A small-molecule ligand and the protein it binds are described below.
Small molecule (SMILES): CCN(CC)c1ccc(C=O)cc1

Binding-site contacts:
Ligand atom C08 contacts residue VAL174 of chain 2.A at 3.8 Å (hydrophobic).
Ligand atom C12 contacts residue PHE170 of chain 2.A at 4.4 Å (hydrophobic).
Ligand atom C10 contacts residue VAL174 of chain 2.A at 4.3 Å (hydrophobic).
Ligand atom C09 contacts residue VAL174 of chain 2.A at 4.3 Å (hydrophobic).
Ligand atom C06 contacts residue GLU123 of chain 2.A at 3.9 Å.
Ligand atom C05 contacts residue VAL174 of chain 2.A at 3.8 Å (hydrophobic).
Ligand atom C10 contacts residue CYS304 of chain 2.A at 4.0 Å (hydrophobic).
Ligand atom C08 contacts residue PHE170 of chain 2.A at 4.1 Å (hydrophobic).
Ligand atom C11 contacts residue CYS304 of chain 2.A at 3.2 Å (hydrophobic).
Ligand atom C03 contacts residue ALA173 of chain 2.A at 3.9 Å (hydrophobic).
Ligand atom C07 contacts residue TRP177 of chain 2.A at 3.8 Å (hydrophobic).
Ligand atom O01 contacts residue ARG303 of chain 2.A at 4.0 Å.
Ligand atom C06 contacts residue ALA173 of chain 2.A at 4.2 Å (hydrophobic).
Ligand atom C13 contacts residue CYS304 of chain 2.A at 1.7 Å (hydrophobic).
Ligand atom N02 contacts residue VAL174 of chain 2.A at 4.0 Å.
Ligand atom C07 contacts residue VAL174 of chain 2.A at 4.3 Å (hydrophobic).
Ligand atom O01 contacts residue PHE170 of chain 2.A at 3.4 Å.
Ligand atom C04 contacts residue TRP177 of chain 2.A at 4.5 Å (hydrophobic).
Ligand atom O01 contacts residue CYS304 of chain 2.A at 2.5 Å (h-bond).
Ligand atom C13 contacts residue PHE170 of chain 2.A at 4.3 Å (hydrophobic).
Ligand atom C10 contacts residue PHE170 of chain 2.A at 3.5 Å (hydrophobic).
Ligand atom O01 contacts residue ASN169 of chain 2.A at 3.7 Å.
Ligand atom C12 contacts residue CYS304 of chain 2.A at 2.8 Å (hydrophobic).
Ligand atom C13 contacts residue THR305 of chain 2.A at 4.4 Å.
Ligand atom C03 contacts residue VAL174 of chain 2.A at 4.1 Å (hydrophobic).

Sequence of chain 2.A:
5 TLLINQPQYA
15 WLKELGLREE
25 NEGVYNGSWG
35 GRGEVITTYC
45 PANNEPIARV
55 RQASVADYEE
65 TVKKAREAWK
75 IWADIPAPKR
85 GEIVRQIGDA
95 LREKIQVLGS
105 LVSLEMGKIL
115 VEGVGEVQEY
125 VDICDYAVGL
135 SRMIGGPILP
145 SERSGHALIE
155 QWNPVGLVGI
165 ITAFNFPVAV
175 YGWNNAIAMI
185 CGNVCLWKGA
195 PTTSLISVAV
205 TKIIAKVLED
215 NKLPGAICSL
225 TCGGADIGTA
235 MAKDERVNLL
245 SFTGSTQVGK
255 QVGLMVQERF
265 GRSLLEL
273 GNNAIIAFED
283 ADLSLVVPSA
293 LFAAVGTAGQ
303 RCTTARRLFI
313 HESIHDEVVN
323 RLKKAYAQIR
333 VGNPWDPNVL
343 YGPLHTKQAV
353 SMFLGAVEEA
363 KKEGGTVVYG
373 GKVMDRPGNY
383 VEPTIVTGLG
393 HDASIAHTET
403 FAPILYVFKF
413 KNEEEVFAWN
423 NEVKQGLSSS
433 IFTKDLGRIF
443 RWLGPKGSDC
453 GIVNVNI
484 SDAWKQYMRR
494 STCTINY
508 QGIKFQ